Binding-site contacts:
Ligand atom NAK contacts residue ALA109 of chain 1.A at 3.1 Å (h-bond).
Ligand atom NAO contacts residue LEU159 of chain 1.A at 3.6 Å.
Ligand atom NAL contacts residue GLU107 of chain 1.A at 3.0 Å (salt-bridge).
Ligand atom CAM contacts residue LEU159 of chain 1.A at 3.4 Å (hydrophobic).
Ligand atom CAD contacts residue LEU35 of chain 1.A at 3.3 Å (hydrophobic).
Ligand atom NAK contacts residue GLU107 of chain 1.A at 3.7 Å.
Ligand atom CAF contacts residue ALA109 of chain 1.A at 3.8 Å (hydrophobic).
Ligand atom CAD contacts residue PRO113 of chain 1.A at 3.7 Å (hydrophobic).
Ligand atom NAE contacts residue ALA109 of chain 1.A at 2.8 Å (h-bond).
Ligand atom NAL contacts residue LEU159 of chain 1.A at 3.8 Å.
Ligand atom CAM contacts residue ALA58 of chain 1.A at 3.4 Å (hydrophobic).
Ligand atom CAI contacts residue ALA109 of chain 1.A at 3.5 Å (hydrophobic).
Ligand atom CAC contacts residue LEU35 of chain 1.A at 3.9 Å (hydrophobic).
Ligand atom CAH contacts residue LEU35 of chain 1.A at 3.7 Å (hydrophobic).
Ligand atom CAP contacts residue SER169 of chain 1.A at 3.9 Å.
Ligand atom CAN contacts residue ALA58 of chain 1.A at 3.6 Å (hydrophobic).
Ligand atom CAT contacts residue ASP170 of chain 1.A at 3.6 Å.
Ligand atom CAB contacts residue GLY112 of chain 1.A at 3.8 Å.
Ligand atom CAT contacts residue ASN157 of chain 1.A at 3.6 Å.
Ligand atom NAL contacts residue ALA109 of chain 1.A at 3.7 Å.
Ligand atom CAC contacts residue ALA109 of chain 1.A at 3.7 Å (hydrophobic).
Ligand atom OAR contacts residue SER169 of chain 1.A at 2.7 Å (h-bond).
Ligand atom NAL contacts residue ALA58 of chain 1.A at 3.3 Å.
Ligand atom CAI contacts residue GLY112 of chain 1.A at 3.6 Å.
Ligand atom CAN contacts residue LEU159 of chain 1.A at 3.3 Å (hydrophobic).
Ligand atom CAY contacts residue GLU110 of chain 1.A at 3.2 Å.
Ligand atom CAZ contacts residue GLU110 of chain 1.A at 3.8 Å.
Ligand atom CAC contacts residue GLY112 of chain 1.A at 3.4 Å.
Ligand atom OAR contacts residue LEU159 of chain 1.A at 3.4 Å.
Ligand atom NAK contacts residue LEU159 of chain 1.A at 3.9 Å.
Ligand atom CAP contacts residue LEU159 of chain 1.A at 3.6 Å (hydrophobic).
Ligand atom NAK contacts residue MET108 of chain 1.A at 3.8 Å.
Ligand atom NAE contacts residue MET108 of chain 1.A at 3.6 Å.
Ligand atom FAW contacts residue LEU35 of chain 1.A at 3.2 Å.
Ligand atom CAC contacts residue GLU110 of chain 1.A at 3.6 Å.
Ligand atom CAA contacts residue LEU35 of chain 1.A at 3.6 Å (hydrophobic).
Ligand atom CAA contacts residue PRO113 of chain 1.A at 3.8 Å (hydrophobic).
Ligand atom NAK contacts residue ALA58 of chain 1.A at 3.5 Å.
Ligand atom CAJ contacts residue ALA58 of chain 1.A at 3.6 Å (hydrophobic).
Ligand atom CAJ contacts residue LEU159 of chain 1.A at 3.6 Å (hydrophobic).

Sequence of chain 1.A:
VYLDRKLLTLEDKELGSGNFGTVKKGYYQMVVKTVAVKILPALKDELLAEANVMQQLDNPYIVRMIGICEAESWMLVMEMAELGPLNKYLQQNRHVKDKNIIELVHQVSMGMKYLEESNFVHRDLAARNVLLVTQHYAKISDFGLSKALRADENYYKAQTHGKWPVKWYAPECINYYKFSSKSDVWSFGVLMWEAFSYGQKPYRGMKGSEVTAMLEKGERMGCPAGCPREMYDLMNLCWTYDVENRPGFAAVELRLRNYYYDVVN

The small molecule below binds the protein below.
Small molecule (SMILES): CCOc1cc2nc(-c3[nH]ncc3NC(=O)N(CC)CC)[nH]c2cc1F